A protein and the small-molecule ligand that binds it are described below.
Small molecule (SMILES): O=C(O)CCCCCC/C=C\C1O[Fe@]23Oc4ccccc4C4N[C@@H](CO4)C(=O)N[C@@H](CCCCN1O2)C(=O)OCCC(=O)N[C@H]1CCCCN(O3)C1=O

Sequence of chain 1.A:
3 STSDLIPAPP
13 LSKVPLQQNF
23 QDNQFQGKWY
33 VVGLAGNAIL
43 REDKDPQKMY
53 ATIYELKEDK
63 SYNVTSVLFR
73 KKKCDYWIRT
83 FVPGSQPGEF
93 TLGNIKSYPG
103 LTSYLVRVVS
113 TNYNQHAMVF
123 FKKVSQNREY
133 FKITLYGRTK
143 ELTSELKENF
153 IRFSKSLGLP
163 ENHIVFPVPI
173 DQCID

Binding-site contacts:
Ligand atom C54 contacts residue TYR138 of chain 1.A at 3.7 Å (hydrophobic).
Ligand atom C49 contacts residue ARG81 of chain 1.A at 3.8 Å.
Ligand atom C55 contacts residue LYS134 of chain 1.A at 3.8 Å.
Ligand atom C33 contacts residue TYR52 of chain 1.A at 3.8 Å (hydrophobic).
Ligand atom C55 contacts residue THR54 of chain 1.A at 3.6 Å.
Ligand atom C3 contacts residue LYS134 of chain 1.A at 3.5 Å.
Ligand atom O56 contacts residue TYR52 of chain 1.A at 2.7 Å (h-bond).
Ligand atom C32 contacts residue LEU70 of chain 1.A at 3.7 Å (hydrophobic).
Ligand atom C33 contacts residue SER68 of chain 1.A at 3.7 Å.
Ligand atom C47 contacts residue ARG81 of chain 1.A at 3.6 Å.
Ligand atom O36 contacts residue LYS134 of chain 1.A at 2.6 Å (salt-bridge).
Ligand atom N35 contacts residue LYS134 of chain 1.A at 3.8 Å.
Ligand atom C48 contacts residue ARG81 of chain 1.A at 3.1 Å.
Ligand atom C5 contacts residue PHE123 of chain 1.A at 3.6 Å (hydrophobic).
Ligand atom C8 contacts residue LYS125 of chain 1.A at 3.9 Å.
Ligand atom C52 contacts residue SER68 of chain 1.A at 3.8 Å.
Ligand atom C34 contacts residue TYR52 of chain 1.A at 3.5 Å (hydrophobic).
Ligand atom C42 contacts residue LYS125 of chain 1.A at 3.3 Å.
Ligand atom C50 contacts residue ARG81 of chain 1.A at 3.2 Å.
Ligand atom C7 contacts residue TYR132 of chain 1.A at 3.9 Å (hydrophobic).
Ligand atom O2 contacts residue LYS134 of chain 1.A at 3.0 Å (salt-bridge).
Ligand atom C55 contacts residue TYR138 of chain 1.A at 3.5 Å (hydrophobic).
Ligand atom C31 contacts residue TRP79 of chain 1.A at 3.6 Å (hydrophobic).
Ligand atom O44 contacts residue LYS125 of chain 1.A at 2.8 Å (salt-bridge).
Ligand atom C8 contacts residue LYS134 of chain 1.A at 3.8 Å.
Ligand atom C3 contacts residue LYS125 of chain 1.A at 3.7 Å.
Ligand atom C6 contacts residue LYS134 of chain 1.A at 3.8 Å.
Ligand atom O2 contacts residue LYS125 of chain 1.A at 3.8 Å.
Ligand atom C55 contacts residue TYR52 of chain 1.A at 3.7 Å (hydrophobic).
Ligand atom FE contacts residue LYS134 of chain 1.A at 3.8 Å.
Ligand atom O57 contacts residue TYR138 of chain 1.A at 2.5 Å (h-bond).
Ligand atom C6 contacts residue TYR132 of chain 1.A at 3.8 Å (hydrophobic).
Ligand atom C4 contacts residue LYS134 of chain 1.A at 3.8 Å.
Ligand atom C52 contacts residue VAL66 of chain 1.A at 3.8 Å (hydrophobic).
Ligand atom O57 contacts residue THR54 of chain 1.A at 2.8 Å (h-bond).
Ligand atom O56 contacts residue LYS134 of chain 1.A at 3.0 Å (salt-bridge).
Ligand atom O28 contacts residue LEU70 of chain 1.A at 3.6 Å.
Ligand atom N43 contacts residue LYS125 of chain 1.A at 3.1 Å (salt-bridge).
Ligand atom C5 contacts residue LYS125 of chain 1.A at 3.8 Å.
Ligand atom C6 contacts residue PHE133 of chain 1.A at 3.7 Å (hydrophobic).